Binding-site contacts:
Ligand atom N33 contacts residue ILE720 of chain 1.A at 3.4 Å.
Ligand atom N25 contacts residue GLU721 of chain 1.A at 3.6 Å (salt-bridge).
Ligand atom C24 contacts residue GLU721 of chain 1.A at 3.3 Å.
Ligand atom CL1 contacts residue THR645 of chain 1.A at 3.3 Å.
Ligand atom N33 contacts residue ASP806 of chain 1.A at 3.0 Å (salt-bridge).
Ligand atom CL1 contacts residue PHE646 of chain 1.A at 3.5 Å.
Ligand atom C22 contacts residue MET795 of chain 1.A at 3.6 Å (hydrophobic).
Ligand atom C15 contacts residue SER726 of chain 1.A at 3.2 Å.
Ligand atom N27 contacts residue MET795 of chain 1.A at 3.5 Å (h-bond).
Ligand atom C31 contacts residue ILE720 of chain 1.A at 3.3 Å (hydrophobic).
Ligand atom N33 contacts residue LYS674 of chain 1.A at 3.2 Å (salt-bridge).
Ligand atom N25 contacts residue VAL723 of chain 1.A at 2.7 Å (h-bond).
Ligand atom C32 contacts residue ILE720 of chain 1.A at 3.3 Å (hydrophobic).
Ligand atom C35 contacts residue ASP806 of chain 1.A at 3.6 Å.
Ligand atom N25 contacts residue VAL722 of chain 1.A at 3.6 Å.
Ligand atom C01 contacts residue PRO653 of chain 1.A at 3.2 Å (hydrophobic).
Ligand atom C20 contacts residue ILE805 of chain 1.A at 3.5 Å (hydrophobic).
Ligand atom C10 contacts residue TRP655 of chain 1.A at 3.8 Å (hydrophobic).
Ligand atom C06 contacts residue MET647 of chain 1.A at 3.5 Å (hydrophobic).
Ligand atom N28 contacts residue VAL723 of chain 1.A at 3.7 Å.
Ligand atom C16 contacts residue ASP727 of chain 1.A at 3.7 Å.
Ligand atom C19 contacts residue MET795 of chain 1.A at 3.7 Å (hydrophobic).
Ligand atom C26 contacts residue VAL723 of chain 1.A at 3.5 Å (hydrophobic).
Ligand atom C06 contacts residue TRP655 of chain 1.A at 3.7 Å (hydrophobic).
Ligand atom C05 contacts residue TRP655 of chain 1.A at 3.5 Å (hydrophobic).
Ligand atom N28 contacts residue GLU721 of chain 1.A at 2.3 Å (salt-bridge).
Ligand atom C02 contacts residue PRO653 of chain 1.A at 3.3 Å (hydrophobic).
Ligand atom N34 contacts residue ASP682 of chain 1.A at 3.3 Å (salt-bridge).
Ligand atom N21 contacts residue MET795 of chain 1.A at 3.6 Å.
Ligand atom C03 contacts residue ILE672 of chain 1.A at 3.4 Å (hydrophobic).
Ligand atom C32 contacts residue ASP806 of chain 1.A at 3.1 Å.
Ligand atom C16 contacts residue SER726 of chain 1.A at 3.5 Å.
Ligand atom C02 contacts residue LEU654 of chain 1.A at 3.7 Å (hydrophobic).
Ligand atom C35 contacts residue ILE720 of chain 1.A at 3.3 Å (hydrophobic).
Ligand atom C32 contacts residue LYS674 of chain 1.A at 3.7 Å.
Ligand atom N34 contacts residue ILE720 of chain 1.A at 3.4 Å.
Ligand atom CL1 contacts residue MET647 of chain 1.A at 3.4 Å.
Ligand atom C01 contacts residue MET647 of chain 1.A at 3.3 Å (hydrophobic).
Ligand atom N34 contacts residue ASP806 of chain 1.A at 3.4 Å (salt-bridge).
Ligand atom N28 contacts residue ILE720 of chain 1.A at 3.7 Å.

Sequence of chain 1.A:
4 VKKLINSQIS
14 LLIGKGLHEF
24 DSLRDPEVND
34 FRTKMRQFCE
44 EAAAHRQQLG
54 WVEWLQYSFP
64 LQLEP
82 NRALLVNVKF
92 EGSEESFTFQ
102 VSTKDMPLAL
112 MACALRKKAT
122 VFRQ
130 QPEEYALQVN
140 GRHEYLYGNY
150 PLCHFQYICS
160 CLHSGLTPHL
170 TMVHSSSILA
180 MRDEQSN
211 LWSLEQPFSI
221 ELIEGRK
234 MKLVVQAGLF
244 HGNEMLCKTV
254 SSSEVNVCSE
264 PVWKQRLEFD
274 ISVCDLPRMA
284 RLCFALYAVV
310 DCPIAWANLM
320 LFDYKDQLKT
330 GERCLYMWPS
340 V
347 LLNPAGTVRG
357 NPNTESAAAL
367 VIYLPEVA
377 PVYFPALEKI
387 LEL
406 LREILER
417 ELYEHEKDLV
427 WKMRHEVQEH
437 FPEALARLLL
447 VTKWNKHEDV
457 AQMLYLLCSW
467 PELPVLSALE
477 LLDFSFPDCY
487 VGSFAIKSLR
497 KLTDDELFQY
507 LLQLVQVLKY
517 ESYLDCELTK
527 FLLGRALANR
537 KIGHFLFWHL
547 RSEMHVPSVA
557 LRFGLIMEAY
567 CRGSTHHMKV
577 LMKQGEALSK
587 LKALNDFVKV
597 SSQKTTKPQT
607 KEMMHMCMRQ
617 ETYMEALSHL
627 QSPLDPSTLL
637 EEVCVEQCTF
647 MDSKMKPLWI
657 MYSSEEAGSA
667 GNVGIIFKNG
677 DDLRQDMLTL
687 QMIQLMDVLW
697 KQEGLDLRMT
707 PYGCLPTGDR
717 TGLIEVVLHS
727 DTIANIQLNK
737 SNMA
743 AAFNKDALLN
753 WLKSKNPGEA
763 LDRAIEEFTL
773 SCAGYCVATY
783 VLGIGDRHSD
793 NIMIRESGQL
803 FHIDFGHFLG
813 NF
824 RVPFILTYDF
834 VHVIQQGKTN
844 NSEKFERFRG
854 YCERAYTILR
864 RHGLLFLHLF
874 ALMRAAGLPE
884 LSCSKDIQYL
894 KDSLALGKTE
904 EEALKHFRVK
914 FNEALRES

The protein below binds the small molecule below.
Small molecule (SMILES): C[C@H](Nc1ncnc(N)c1C#Cc1cn[nH]c1)c1nc2cccc(Cl)c2c(=O)n1-c1ccccc1